The small molecule below binds the protein below.
Small molecule (SMILES): CC(=O)N[C@@H]1[C@@H](O)[C@H](O)[C@@H](CO)O[C@H]1O

Binding-site contacts:
Ligand atom O7 contacts residue ASN148 of chain 1.A at 4.0 Å.
Ligand atom C3 contacts residue ASN149 of chain 1.A at 3.9 Å.
Ligand atom C7 contacts residue ASN148 of chain 1.A at 4.1 Å.
Ligand atom C8 contacts residue ASN148 of chain 1.A at 3.9 Å.
Ligand atom C5 contacts residue MET153 of chain 1.A at 4.4 Å (hydrophobic).
Ligand atom O5 contacts residue ASN149 of chain 1.A at 2.4 Å (h-bond).
Ligand atom C4 contacts residue ASN149 of chain 1.A at 4.3 Å.
Ligand atom C1 contacts residue ASN149 of chain 1.A at 1.4 Å.
Ligand atom O5 contacts residue MET153 of chain 1.A at 4.5 Å.
Ligand atom C6 contacts residue MET153 of chain 1.A at 3.6 Å (hydrophobic).
Ligand atom O6 contacts residue SER151 of chain 1.A at 3.9 Å.
Ligand atom C2 contacts residue ASN149 of chain 1.A at 2.5 Å.
Ligand atom N2 contacts residue ASN149 of chain 1.A at 3.0 Å (h-bond).
Ligand atom O3 contacts residue HIS146 of chain 1.A at 4.5 Å.
Ligand atom C5 contacts residue ASN149 of chain 1.A at 3.7 Å.
Ligand atom O7 contacts residue HIS146 of chain 1.A at 4.0 Å.
Ligand atom O7 contacts residue ASN149 of chain 1.A at 3.9 Å.
Ligand atom O6 contacts residue MET153 of chain 1.A at 3.7 Å.
Ligand atom C7 contacts residue ASN149 of chain 1.A at 3.8 Å.

Sequence of chain 1.A:
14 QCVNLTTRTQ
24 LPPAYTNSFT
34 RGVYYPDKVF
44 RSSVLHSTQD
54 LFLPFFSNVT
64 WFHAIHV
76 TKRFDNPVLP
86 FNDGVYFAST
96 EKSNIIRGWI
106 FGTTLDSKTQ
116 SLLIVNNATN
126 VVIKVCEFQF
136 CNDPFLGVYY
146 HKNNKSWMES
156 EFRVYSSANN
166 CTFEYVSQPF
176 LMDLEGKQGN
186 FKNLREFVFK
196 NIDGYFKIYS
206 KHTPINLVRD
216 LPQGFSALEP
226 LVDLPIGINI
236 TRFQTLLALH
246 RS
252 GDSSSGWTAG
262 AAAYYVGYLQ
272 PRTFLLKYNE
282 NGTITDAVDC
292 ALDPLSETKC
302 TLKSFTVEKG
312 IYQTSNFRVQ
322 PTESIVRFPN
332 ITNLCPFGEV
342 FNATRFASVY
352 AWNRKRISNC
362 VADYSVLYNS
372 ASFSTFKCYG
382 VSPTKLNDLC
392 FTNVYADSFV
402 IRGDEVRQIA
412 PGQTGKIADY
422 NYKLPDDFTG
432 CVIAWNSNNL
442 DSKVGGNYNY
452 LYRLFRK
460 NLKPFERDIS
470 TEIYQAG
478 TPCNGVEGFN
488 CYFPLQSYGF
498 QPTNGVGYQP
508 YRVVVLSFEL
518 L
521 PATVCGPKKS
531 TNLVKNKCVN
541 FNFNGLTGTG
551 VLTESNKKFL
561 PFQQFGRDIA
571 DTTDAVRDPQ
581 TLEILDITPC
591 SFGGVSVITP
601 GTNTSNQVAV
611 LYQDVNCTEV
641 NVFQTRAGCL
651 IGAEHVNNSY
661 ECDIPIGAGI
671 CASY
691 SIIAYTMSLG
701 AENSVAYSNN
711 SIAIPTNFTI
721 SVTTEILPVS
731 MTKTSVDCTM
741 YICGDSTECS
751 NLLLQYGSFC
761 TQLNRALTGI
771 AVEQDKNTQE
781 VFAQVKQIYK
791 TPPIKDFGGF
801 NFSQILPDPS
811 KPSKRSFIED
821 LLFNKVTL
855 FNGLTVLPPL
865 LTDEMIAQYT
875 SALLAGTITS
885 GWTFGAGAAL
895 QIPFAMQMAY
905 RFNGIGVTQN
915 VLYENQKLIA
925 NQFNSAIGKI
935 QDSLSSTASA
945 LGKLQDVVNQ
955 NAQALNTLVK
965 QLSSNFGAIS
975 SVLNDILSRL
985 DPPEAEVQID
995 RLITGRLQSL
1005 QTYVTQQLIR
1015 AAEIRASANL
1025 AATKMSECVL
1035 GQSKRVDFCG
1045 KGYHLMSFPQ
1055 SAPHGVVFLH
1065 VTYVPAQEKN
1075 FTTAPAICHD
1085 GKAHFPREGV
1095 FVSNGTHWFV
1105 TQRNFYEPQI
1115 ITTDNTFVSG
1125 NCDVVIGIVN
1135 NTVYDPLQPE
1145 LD